This small molecule binds to this protein.
Small molecule (SMILES): CCCc1nc2c(C)cc(-c3nc4ccccc4n3C)cc2n1Cc1ccc(-c2ccccc2C(=O)O)cc1

Binding-site contacts:
Ligand atom C22 contacts residue MET172 of chain 1.A at 3.4 Å (hydrophobic).
Ligand atom C15 contacts residue HIS131 of chain 1.A at 3.4 Å.
Ligand atom C16 contacts residue SER97 of chain 1.A at 3.0 Å.
Ligand atom C17 contacts residue TYR135 of chain 1.A at 3.6 Å (hydrophobic).
Ligand atom C28 contacts residue MET172 of chain 1.A at 3.1 Å (hydrophobic).
Ligand atom N18 contacts residue PHE90 of chain 1.A at 3.6 Å.
Ligand atom C30 contacts residue PHE168 of chain 1.A at 3.6 Å (hydrophobic).
Ligand atom C11 contacts residue SER97 of chain 1.A at 3.7 Å.
Ligand atom C25 contacts residue CYS93 of chain 1.A at 3.6 Å (hydrophobic).
Ligand atom C10 contacts residue TYR281 of chain 1.A at 3.5 Å (hydrophobic).
Ligand atom C20 contacts residue HIS131 of chain 1.A at 2.5 Å.
Ligand atom C22 contacts residue LEU138 of chain 1.A at 3.6 Å (hydrophobic).
Ligand atom C33 contacts residue CYS93 of chain 1.A at 3.6 Å (hydrophobic).
Ligand atom C10 contacts residue SER97 of chain 1.A at 3.4 Å.
Ligand atom C6 contacts residue TYR135 of chain 1.A at 3.5 Å (hydrophobic).
Ligand atom N2 contacts residue SER97 of chain 1.A at 3.1 Å (h-bond).
Ligand atom C9 contacts residue CYS93 of chain 1.A at 3.6 Å (hydrophobic).
Ligand atom C14 contacts residue CYS93 of chain 1.A at 3.6 Å (hydrophobic).
Ligand atom C1 contacts residue SER97 of chain 1.A at 3.6 Å.
Ligand atom O39 contacts residue LEU138 of chain 1.A at 3.5 Å.
Ligand atom C27 contacts residue PHE168 of chain 1.A at 3.6 Å (hydrophobic).
Ligand atom N19 contacts residue CYS93 of chain 1.A at 3.3 Å (h-bond).
Ligand atom N7 contacts residue SER97 of chain 1.A at 3.5 Å (h-bond).
Ligand atom C5 contacts residue TYR281 of chain 1.A at 3.3 Å (hydrophobic).
Ligand atom C24 contacts residue PHE171 of chain 1.A at 3.4 Å (hydrophobic).
Ligand atom N18 contacts residue PHE171 of chain 1.A at 3.7 Å.
Ligand atom C20 contacts residue TYR281 of chain 1.A at 2.6 Å (hydrophobic).
Ligand atom C23 contacts residue PHE171 of chain 1.A at 3.6 Å (hydrophobic).
Ligand atom C24 contacts residue PHE90 of chain 1.A at 2.2 Å (hydrophobic).
Ligand atom O38 contacts residue ARG96 of chain 1.A at 3.1 Å.
Ligand atom C15 contacts residue TYR281 of chain 1.A at 3.0 Å (hydrophobic).
Ligand atom C34 contacts residue ILE149 of chain 1.A at 3.7 Å (hydrophobic).
Ligand atom C14 contacts residue PHE171 of chain 1.A at 3.7 Å (hydrophobic).
Ligand atom C1 contacts residue HIS257 of chain 1.A at 3.6 Å.
Ligand atom C36 contacts residue MET172 of chain 1.A at 3.5 Å (hydrophobic).
Ligand atom C33 contacts residue MET172 of chain 1.A at 3.2 Å (hydrophobic).
Ligand atom C6 contacts residue SER97 of chain 1.A at 3.5 Å.
Ligand atom C5 contacts residue SER97 of chain 1.A at 3.1 Å.
Ligand atom N7 contacts residue TYR281 of chain 1.A at 3.1 Å (h-bond).
Ligand atom C27 contacts residue PHE171 of chain 1.A at 3.7 Å (hydrophobic).

Sequence of chain 1.A:
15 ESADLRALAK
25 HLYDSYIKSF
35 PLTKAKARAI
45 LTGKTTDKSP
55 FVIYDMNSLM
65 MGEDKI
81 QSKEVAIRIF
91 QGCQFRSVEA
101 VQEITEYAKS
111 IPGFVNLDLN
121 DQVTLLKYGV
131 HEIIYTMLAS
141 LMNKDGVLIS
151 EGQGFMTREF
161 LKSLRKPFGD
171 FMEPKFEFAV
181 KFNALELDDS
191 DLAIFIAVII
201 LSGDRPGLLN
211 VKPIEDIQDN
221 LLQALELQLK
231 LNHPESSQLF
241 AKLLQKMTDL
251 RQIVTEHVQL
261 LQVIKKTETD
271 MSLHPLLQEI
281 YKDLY